Binding-site contacts:
Ligand atom CL24 contacts residue MET101 of chain 2.K at 3.2 Å.
Ligand atom C31 contacts residue MET101 of chain 2.K at 3.7 Å (hydrophobic).
Ligand atom N7 contacts residue LEU103 of chain 2.K at 3.8 Å.
Ligand atom C3 contacts residue LEU103 of chain 2.K at 3.8 Å (hydrophobic).
Ligand atom N27 contacts residue PHE69 of chain 2.K at 3.5 Å.
Ligand atom C15 contacts residue ARG106 of chain 2.K at 3.7 Å.
Ligand atom S25 contacts residue LYS55 of chain 2.K at 3.5 Å.
Ligand atom C15 contacts residue GLY107 of chain 2.K at 3.9 Å.
Ligand atom N33 contacts residue MET101 of chain 2.K at 3.1 Å.
Ligand atom C13 contacts residue MET104 of chain 2.K at 3.8 Å (hydrophobic).
Ligand atom C21 contacts residue MET101 of chain 2.K at 3.9 Å (hydrophobic).
Ligand atom C8 contacts residue ALA53 of chain 2.K at 3.8 Å (hydrophobic).
Ligand atom N33 contacts residue VAL85 of chain 2.K at 3.7 Å.
Ligand atom N27 contacts residue LYS55 of chain 2.K at 3.4 Å (salt-bridge).
Ligand atom CL24 contacts residue ALA53 of chain 2.K at 3.7 Å.
Ligand atom C23 contacts residue VAL35 of chain 2.K at 3.7 Å (hydrophobic).
Ligand atom C9 contacts residue ALA53 of chain 2.K at 3.8 Å (hydrophobic).
Ligand atom C14 contacts residue THR105 of chain 2.K at 3.5 Å.
Ligand atom C8 contacts residue GLU102 of chain 2.K at 3.2 Å.
Ligand atom C15 contacts residue THR105 of chain 2.K at 2.8 Å.
Ligand atom N7 contacts residue MET104 of chain 2.K at 3.0 Å (h-bond).
Ligand atom N7 contacts residue MET164 of chain 2.K at 3.6 Å.
Ligand atom C29 contacts residue GLU72 of chain 2.K at 3.3 Å.
Ligand atom CL24 contacts residue VAL99 of chain 2.K at 3.0 Å.
Ligand atom C21 contacts residue LYS55 of chain 2.K at 3.9 Å.
Ligand atom C22 contacts residue MET101 of chain 2.K at 3.5 Å (hydrophobic).
Ligand atom CL24 contacts residue LYS55 of chain 2.K at 3.5 Å.
Ligand atom C26 contacts residue PHE69 of chain 2.K at 3.8 Å (hydrophobic).
Ligand atom C13 contacts residue THR105 of chain 2.K at 3.5 Å.
Ligand atom C3 contacts residue MET104 of chain 2.K at 3.2 Å (hydrophobic).
Ligand atom C8 contacts residue MET104 of chain 2.K at 3.6 Å (hydrophobic).
Ligand atom C31 contacts residue MET76 of chain 2.K at 3.4 Å (hydrophobic).
Ligand atom N7 contacts residue GLU102 of chain 2.K at 3.8 Å.
Ligand atom C32 contacts residue MET101 of chain 2.K at 3.6 Å (hydrophobic).
Ligand atom N27 contacts residue SER31 of chain 2.K at 3.9 Å.
Ligand atom O11 contacts residue LEU27 of chain 2.K at 3.6 Å.
Ligand atom C28 contacts residue GLU72 of chain 2.K at 3.2 Å.
Ligand atom C5 contacts residue MET164 of chain 2.K at 3.5 Å (hydrophobic).
Ligand atom C3 contacts residue MET164 of chain 2.K at 3.7 Å (hydrophobic).
Ligand atom C4 contacts residue MET164 of chain 2.K at 3.3 Å (hydrophobic).

Sequence of chain 2.K:
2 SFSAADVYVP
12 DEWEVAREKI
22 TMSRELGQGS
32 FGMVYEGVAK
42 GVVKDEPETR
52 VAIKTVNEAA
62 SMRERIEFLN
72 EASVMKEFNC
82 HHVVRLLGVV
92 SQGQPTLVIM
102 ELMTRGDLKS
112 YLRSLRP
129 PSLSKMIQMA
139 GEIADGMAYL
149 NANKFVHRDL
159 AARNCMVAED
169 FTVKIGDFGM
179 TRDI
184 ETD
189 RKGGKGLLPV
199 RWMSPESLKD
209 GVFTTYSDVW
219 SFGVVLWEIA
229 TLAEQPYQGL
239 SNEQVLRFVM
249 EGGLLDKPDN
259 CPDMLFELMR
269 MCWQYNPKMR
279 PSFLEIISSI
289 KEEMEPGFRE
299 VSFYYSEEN

The protein below binds the small molecule below.
Small molecule (SMILES): COc1cc2c(Nc3ccc(Sc4nccn4C)c(Cl)c3)c(C#N)cnc2cc1OCCCN(C)CCO